Sequence of chain 1.D:
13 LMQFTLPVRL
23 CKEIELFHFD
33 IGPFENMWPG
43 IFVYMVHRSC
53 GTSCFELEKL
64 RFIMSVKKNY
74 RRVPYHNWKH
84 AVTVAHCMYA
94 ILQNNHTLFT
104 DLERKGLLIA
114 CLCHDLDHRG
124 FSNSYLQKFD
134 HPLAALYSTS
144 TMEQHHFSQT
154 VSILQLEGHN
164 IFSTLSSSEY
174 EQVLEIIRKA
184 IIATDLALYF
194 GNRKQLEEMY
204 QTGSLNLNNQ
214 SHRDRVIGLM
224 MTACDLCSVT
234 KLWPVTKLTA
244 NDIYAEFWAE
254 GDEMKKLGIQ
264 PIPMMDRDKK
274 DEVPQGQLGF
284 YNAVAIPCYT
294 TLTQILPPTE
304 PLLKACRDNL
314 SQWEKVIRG

A small-molecule ligand and the protein it binds are described below.
Small molecule (SMILES): Cn1ncc(C(=O)N2CCC2)c1C(=O)N[C@@H]1CCn2cc(-c3ccccc3)nc2C1

Binding-site contacts:
Ligand atom N10 contacts residue PHE283 of chain 1.D at 3.4 Å.
Ligand atom C4 contacts residue GLN280 of chain 1.D at 3.6 Å.
Ligand atom N6 contacts residue MET267 of chain 1.D at 3.5 Å (h-bond).
Ligand atom C4 contacts residue PHE250 of chain 1.D at 3.8 Å (hydrophobic).
Ligand atom O18 contacts residue GLN280 of chain 1.D at 2.8 Å (h-bond).
Ligand atom C7 contacts residue MET267 of chain 1.D at 3.7 Å (hydrophobic).
Ligand atom C29 contacts residue HIS79 of chain 1.D at 3.6 Å.
Ligand atom N23 contacts residue ILE246 of chain 1.D at 3.6 Å.
Ligand atom C19 contacts residue PHE283 of chain 1.D at 3.6 Å (hydrophobic).
Ligand atom O18 contacts residue PHE283 of chain 1.D at 3.7 Å.
Ligand atom C4 contacts residue TYR247 of chain 1.D at 3.6 Å (hydrophobic).
Ligand atom C24 contacts residue VAL232 of chain 1.D at 3.7 Å (hydrophobic).
Ligand atom C11 contacts residue MET267 of chain 1.D at 3.6 Å (hydrophobic).
Ligand atom N23 contacts residue PHE283 of chain 1.D at 3.8 Å.
Ligand atom C8 contacts residue TYR247 of chain 1.D at 3.7 Å (hydrophobic).
Ligand atom N9 contacts residue TYR247 of chain 1.D at 2.5 Å (h-bond).
Ligand atom C8 contacts residue MET267 of chain 1.D at 3.7 Å (hydrophobic).
Ligand atom C5 contacts residue MET267 of chain 1.D at 3.7 Å (hydrophobic).
Ligand atom C17 contacts residue PHE283 of chain 1.D at 3.6 Å (hydrophobic).
Ligand atom C2 contacts residue PHE283 of chain 1.D at 3.5 Å (hydrophobic).
Ligand atom C12 contacts residue MET267 of chain 1.D at 3.6 Å (hydrophobic).
Ligand atom C15 contacts residue GLU275 of chain 1.D at 3.7 Å.
Ligand atom C13 contacts residue GLU275 of chain 1.D at 3.5 Å.
Ligand atom N22 contacts residue ILE246 of chain 1.D at 3.5 Å.
Ligand atom C14 contacts residue PRO266 of chain 1.D at 3.6 Å (hydrophobic).
Ligand atom N9 contacts residue MET267 of chain 1.D at 3.8 Å.
Ligand atom C5 contacts residue TYR247 of chain 1.D at 3.3 Å (hydrophobic).
Ligand atom C13 contacts residue PRO266 of chain 1.D at 3.8 Å (hydrophobic).
Ligand atom C7 contacts residue GLY279 of chain 1.D at 3.8 Å.
Ligand atom C8 contacts residue GLY279 of chain 1.D at 3.5 Å.
Ligand atom C15 contacts residue VAL276 of chain 1.D at 3.7 Å (hydrophobic).
Ligand atom C11 contacts residue GLY279 of chain 1.D at 3.3 Å.
Ligand atom C21 contacts residue LEU229 of chain 1.D at 3.6 Å (hydrophobic).
Ligand atom C16 contacts residue GLY279 of chain 1.D at 3.6 Å.
Ligand atom C24 contacts residue ILE246 of chain 1.D at 3.8 Å (hydrophobic).
Ligand atom C1 contacts residue PHE283 of chain 1.D at 3.4 Å (hydrophobic).
Ligand atom C2 contacts residue MET267 of chain 1.D at 3.5 Å (hydrophobic).
Ligand atom C3 contacts residue MET267 of chain 1.D at 3.6 Å (hydrophobic).
Ligand atom C12 contacts residue VAL276 of chain 1.D at 3.8 Å (hydrophobic).
Ligand atom C24 contacts residue PHE283 of chain 1.D at 3.7 Å (hydrophobic).